Binding-site contacts:
Ligand atom C4 contacts residue PHE219 of chain 1.A at 4.5 Å (hydrophobic).
Ligand atom C2 contacts residue GLN49 of chain 1.A at 3.9 Å.
Ligand atom C2 contacts residue PHE219 of chain 1.A at 4.5 Å (hydrophobic).
Ligand atom C2 contacts residue ASP169 of chain 1.A at 4.0 Å.
Ligand atom C1 contacts residue VAL167 of chain 1.A at 4.0 Å (hydrophobic).
Ligand atom C1 contacts residue ASP169 of chain 1.A at 3.5 Å.
Ligand atom C3 contacts residue LEU52 of chain 1.A at 4.2 Å (hydrophobic).
Ligand atom C1 contacts residue PHE219 of chain 1.A at 4.3 Å (hydrophobic).
Ligand atom C1 contacts residue PHE141 of chain 1.A at 3.5 Å (hydrophobic).
Ligand atom O5 contacts residue GLN49 of chain 1.A at 3.5 Å.
Ligand atom C4 contacts residue LEU52 of chain 1.A at 3.7 Å (hydrophobic).
Ligand atom O6 contacts residue GLN49 of chain 1.A at 3.8 Å.
Ligand atom O6 contacts residue LEU52 of chain 1.A at 3.5 Å.
Ligand atom C1 contacts residue LEU53 of chain 1.A at 4.3 Å (hydrophobic).
Ligand atom C1 contacts residue VAL45 of chain 1.A at 4.3 Å (hydrophobic).
Ligand atom O6 contacts residue PHE219 of chain 1.A at 3.7 Å.
Ligand atom C4 contacts residue LEU53 of chain 1.A at 3.8 Å (hydrophobic).
Ligand atom C3 contacts residue PHE219 of chain 1.A at 3.7 Å (hydrophobic).
Ligand atom C4 contacts residue VAL167 of chain 1.A at 4.2 Å (hydrophobic).
Ligand atom O5 contacts residue ASP169 of chain 1.A at 3.2 Å (salt-bridge).
Ligand atom C4 contacts residue GLN49 of chain 1.A at 4.0 Å.
Ligand atom O5 contacts residue PHE219 of chain 1.A at 4.2 Å.

This small molecule binds to this protein.
Small molecule (SMILES): C[C@@H](O)[C@@H](C)O

Sequence of chain 1.A:
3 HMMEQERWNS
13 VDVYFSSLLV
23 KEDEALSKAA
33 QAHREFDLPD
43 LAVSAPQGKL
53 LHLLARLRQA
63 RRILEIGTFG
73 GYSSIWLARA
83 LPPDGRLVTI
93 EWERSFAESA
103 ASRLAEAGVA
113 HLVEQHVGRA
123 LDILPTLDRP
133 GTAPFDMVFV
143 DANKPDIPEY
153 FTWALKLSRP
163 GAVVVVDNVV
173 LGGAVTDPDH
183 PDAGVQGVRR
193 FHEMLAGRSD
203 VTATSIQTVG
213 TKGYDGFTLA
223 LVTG